Sequence of chain 1.A:
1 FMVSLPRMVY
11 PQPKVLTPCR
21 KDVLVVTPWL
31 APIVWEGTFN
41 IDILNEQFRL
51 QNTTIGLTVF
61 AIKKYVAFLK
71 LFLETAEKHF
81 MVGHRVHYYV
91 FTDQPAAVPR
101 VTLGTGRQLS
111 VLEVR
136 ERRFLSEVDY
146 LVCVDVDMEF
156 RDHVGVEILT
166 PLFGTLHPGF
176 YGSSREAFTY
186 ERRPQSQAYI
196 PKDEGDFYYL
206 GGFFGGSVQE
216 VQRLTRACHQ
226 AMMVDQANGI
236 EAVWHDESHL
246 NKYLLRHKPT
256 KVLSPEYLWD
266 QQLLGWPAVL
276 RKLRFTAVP

Binding-site contacts:
Ligand atom O4 contacts residue PHE175 of chain 1.A at 3.1 Å.
Ligand atom O4 contacts residue HIS172 of chain 1.A at 3.0 Å (h-bond).
Ligand atom O4 contacts residue GLY174 of chain 1.A at 3.7 Å.
Ligand atom C6 contacts residue PRO173 of chain 1.A at 4.0 Å (hydrophobic).
Ligand atom O5 contacts residue PHE175 of chain 1.A at 4.3 Å.
Ligand atom C4 contacts residue HIS172 of chain 1.A at 4.0 Å.
Ligand atom C5 contacts residue TRP239 of chain 1.A at 3.6 Å (hydrophobic).
Ligand atom O6 contacts residue GLY174 of chain 1.A at 3.7 Å.
Ligand atom O6 contacts residue LEU269 of chain 1.A at 4.0 Å.
Ligand atom O4 contacts residue ASP265 of chain 1.A at 2.8 Å (salt-bridge).
Ligand atom C6 contacts residue TYR203 of chain 1.A at 3.8 Å (hydrophobic).
Ligand atom C6 contacts residue HIS172 of chain 1.A at 4.1 Å.
Ligand atom O5 contacts residue HIS172 of chain 1.A at 3.2 Å (h-bond).
Ligand atom O3 contacts residue ASP265 of chain 1.A at 4.0 Å.
Ligand atom C5 contacts residue HIS172 of chain 1.A at 3.9 Å.
Ligand atom O4 contacts residue ALA282 of chain 1.A at 4.1 Å.
Ligand atom O4 contacts residue HIS172 of chain 1.A at 3.0 Å.
Ligand atom C4 contacts residue GLY174 of chain 1.A at 4.4 Å.
Ligand atom C4 contacts residue TRP239 of chain 1.A at 3.7 Å (hydrophobic).
Ligand atom C3 contacts residue TRP239 of chain 1.A at 3.9 Å (hydrophobic).
Ligand atom C3 contacts residue ASP265 of chain 1.A at 4.3 Å.
Ligand atom C1 contacts residue HIS172 of chain 1.A at 3.9 Å.
Ligand atom O4 contacts residue GLU242 of chain 1.A at 2.6 Å (salt-bridge).
Ligand atom C6 contacts residue ASP265 of chain 1.A at 4.3 Å.
Ligand atom O3 contacts residue HIS172 of chain 1.A at 3.8 Å.
Ligand atom C4 contacts residue ASP265 of chain 1.A at 3.4 Å.
Ligand atom C4 contacts residue HIS172 of chain 1.A at 4.0 Å.
Ligand atom O6 contacts residue LEU268 of chain 1.A at 4.3 Å.
Ligand atom C6 contacts residue GLY174 of chain 1.A at 3.9 Å.
Ligand atom C4 contacts residue GLU242 of chain 1.A at 3.5 Å.
Ligand atom O6 contacts residue TYR203 of chain 1.A at 4.4 Å.
Ligand atom C6 contacts residue GLU242 of chain 1.A at 3.5 Å.
Ligand atom C5 contacts residue GLU242 of chain 1.A at 4.1 Å.
Ligand atom O6 contacts residue THR184 of chain 1.A at 2.7 Å (h-bond).
Ligand atom O6 contacts residue PHE175 of chain 1.A at 3.4 Å.
Ligand atom C6 contacts residue THR184 of chain 1.A at 3.3 Å.
Ligand atom C2 contacts residue HIS172 of chain 1.A at 3.9 Å.
Ligand atom C6 contacts residue TRP239 of chain 1.A at 3.4 Å (hydrophobic).
Ligand atom O6 contacts residue TRP239 of chain 1.A at 3.4 Å (h-bond).
Ligand atom C6 contacts residue PHE175 of chain 1.A at 4.2 Å (hydrophobic).

The small molecule below binds the protein below.
Small molecule (SMILES): CC(=O)N[C@@H]1[C@@H](O[C@@H]2O[C@H](CO)[C@H](O)[C@H](O)[C@H]2O[C@@H]2O[C@@H](C)[C@@H](O)[C@@H](O)[C@@H]2O)[C@H](O)[C@@H](CO)O[C@H]1O